Binding-site contacts:
Ligand atom O contacts residue PHE1012 of chain 1.B at 3.7 Å.
Ligand atom OD1 contacts residue GLU676 of chain 1.B at 3.0 Å (salt-bridge).
Ligand atom OXT contacts residue SER847 of chain 1.B at 2.7 Å (h-bond).
Ligand atom CB contacts residue CYS846 of chain 1.B at 4.3 Å (hydrophobic).
Ligand atom CD contacts residue PHE1012 of chain 1.B at 3.5 Å (hydrophobic).
Ligand atom CA contacts residue GLY1004 of chain 1.B at 4.5 Å.
Ligand atom CG contacts residue ILE714 of chain 1.B at 4.2 Å (hydrophobic).
Ligand atom C contacts residue GLY1004 of chain 1.B at 3.3 Å.
Ligand atom OXT contacts residue GLY1004 of chain 1.B at 3.1 Å (h-bond).
Ligand atom OXT contacts residue ARG845 of chain 1.B at 3.0 Å (salt-bridge).
Ligand atom C contacts residue ALA1005 of chain 1.B at 3.6 Å (hydrophobic).
Ligand atom O contacts residue ALA1005 of chain 1.B at 2.8 Å (h-bond).
Ligand atom CA contacts residue GLU676 of chain 1.B at 3.7 Å.
Ligand atom N contacts residue GLU676 of chain 1.B at 3.1 Å (salt-bridge).
Ligand atom OD1 contacts residue PHE680 of chain 1.B at 4.5 Å.
Ligand atom C contacts residue SER847 of chain 1.B at 3.4 Å.
Ligand atom O contacts residue SER847 of chain 1.B at 3.6 Å.
Ligand atom C contacts residue PHE710 of chain 1.B at 4.2 Å (hydrophobic).
Ligand atom C contacts residue ILE1003 of chain 1.B at 4.3 Å (hydrophobic).
Ligand atom CD contacts residue GLU676 of chain 1.B at 3.7 Å.
Ligand atom CA contacts residue ALA1005 of chain 1.B at 4.2 Å (hydrophobic).
Ligand atom O contacts residue GLY1004 of chain 1.B at 3.2 Å (h-bond).
Ligand atom OXT contacts residue PHE710 of chain 1.B at 3.6 Å.
Ligand atom CB contacts residue PHE1012 of chain 1.B at 4.3 Å (hydrophobic).
Ligand atom CG contacts residue PHE1012 of chain 1.B at 3.6 Å (hydrophobic).
Ligand atom C contacts residue ARG845 of chain 1.B at 3.9 Å.
Ligand atom O contacts residue ILE1003 of chain 1.B at 4.0 Å.
Ligand atom CB contacts residue GLU676 of chain 1.B at 4.1 Å.
Ligand atom OXT contacts residue ILE1003 of chain 1.B at 4.1 Å.
Ligand atom OD1 contacts residue ILE714 of chain 1.B at 3.4 Å.
Ligand atom CB contacts residue PHE710 of chain 1.B at 3.4 Å (hydrophobic).
Ligand atom N contacts residue ALA1005 of chain 1.B at 3.1 Å (h-bond).
Ligand atom CD contacts residue ALA1005 of chain 1.B at 3.7 Å (hydrophobic).
Ligand atom N contacts residue GLY1004 of chain 1.B at 4.3 Å.
Ligand atom OXT contacts residue ALA1005 of chain 1.B at 4.3 Å.
Ligand atom CA contacts residue ARG845 of chain 1.B at 4.2 Å.
Ligand atom CA contacts residue PHE710 of chain 1.B at 3.8 Å (hydrophobic).
Ligand atom CG contacts residue GLU676 of chain 1.B at 3.8 Å.

Sequence of chain 1.B:
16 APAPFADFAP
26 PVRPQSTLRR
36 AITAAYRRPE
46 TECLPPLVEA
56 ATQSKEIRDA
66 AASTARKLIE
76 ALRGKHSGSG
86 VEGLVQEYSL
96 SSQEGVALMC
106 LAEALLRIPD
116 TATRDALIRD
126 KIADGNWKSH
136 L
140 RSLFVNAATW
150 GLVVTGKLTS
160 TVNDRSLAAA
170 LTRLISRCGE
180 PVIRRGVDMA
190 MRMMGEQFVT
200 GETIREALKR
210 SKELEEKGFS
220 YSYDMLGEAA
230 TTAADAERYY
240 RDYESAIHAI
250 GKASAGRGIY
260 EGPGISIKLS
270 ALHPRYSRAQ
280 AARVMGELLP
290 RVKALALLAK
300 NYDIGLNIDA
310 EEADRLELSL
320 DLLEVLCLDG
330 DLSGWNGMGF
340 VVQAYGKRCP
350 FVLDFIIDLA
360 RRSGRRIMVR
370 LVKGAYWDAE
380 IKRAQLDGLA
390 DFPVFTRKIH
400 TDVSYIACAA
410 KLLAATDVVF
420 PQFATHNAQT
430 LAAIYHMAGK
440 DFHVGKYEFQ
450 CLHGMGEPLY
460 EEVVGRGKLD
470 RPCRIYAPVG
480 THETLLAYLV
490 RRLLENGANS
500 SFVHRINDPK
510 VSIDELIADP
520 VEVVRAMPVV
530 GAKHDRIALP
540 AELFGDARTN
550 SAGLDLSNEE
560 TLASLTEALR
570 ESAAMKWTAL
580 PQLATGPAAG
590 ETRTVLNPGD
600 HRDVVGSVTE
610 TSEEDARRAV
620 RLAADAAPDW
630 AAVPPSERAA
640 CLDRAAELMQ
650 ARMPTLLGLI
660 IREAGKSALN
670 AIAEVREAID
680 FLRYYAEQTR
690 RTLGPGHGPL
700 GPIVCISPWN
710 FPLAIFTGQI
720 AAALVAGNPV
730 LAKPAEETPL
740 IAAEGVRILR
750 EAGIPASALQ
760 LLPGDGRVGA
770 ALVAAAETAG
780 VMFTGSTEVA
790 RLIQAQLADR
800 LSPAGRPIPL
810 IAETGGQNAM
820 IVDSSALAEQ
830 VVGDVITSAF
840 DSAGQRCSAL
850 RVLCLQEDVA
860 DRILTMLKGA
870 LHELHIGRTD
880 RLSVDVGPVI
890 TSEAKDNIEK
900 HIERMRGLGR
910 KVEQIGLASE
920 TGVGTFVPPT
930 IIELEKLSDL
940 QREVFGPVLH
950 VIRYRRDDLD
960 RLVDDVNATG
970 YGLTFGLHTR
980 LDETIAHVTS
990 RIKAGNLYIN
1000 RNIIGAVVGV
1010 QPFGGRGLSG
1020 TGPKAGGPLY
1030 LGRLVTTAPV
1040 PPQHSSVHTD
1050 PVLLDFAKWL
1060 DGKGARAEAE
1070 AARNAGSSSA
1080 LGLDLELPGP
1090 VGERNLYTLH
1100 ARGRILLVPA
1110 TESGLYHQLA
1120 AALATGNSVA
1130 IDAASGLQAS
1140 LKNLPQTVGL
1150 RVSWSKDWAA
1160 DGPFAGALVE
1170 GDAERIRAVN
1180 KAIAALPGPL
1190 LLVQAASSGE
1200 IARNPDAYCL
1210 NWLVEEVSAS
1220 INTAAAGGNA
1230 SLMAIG

The protein below binds the small molecule below.
Small molecule (SMILES): O=C(O)[C@@H]1C[C@@H](O)CN1